Sequence of chain 1.B:
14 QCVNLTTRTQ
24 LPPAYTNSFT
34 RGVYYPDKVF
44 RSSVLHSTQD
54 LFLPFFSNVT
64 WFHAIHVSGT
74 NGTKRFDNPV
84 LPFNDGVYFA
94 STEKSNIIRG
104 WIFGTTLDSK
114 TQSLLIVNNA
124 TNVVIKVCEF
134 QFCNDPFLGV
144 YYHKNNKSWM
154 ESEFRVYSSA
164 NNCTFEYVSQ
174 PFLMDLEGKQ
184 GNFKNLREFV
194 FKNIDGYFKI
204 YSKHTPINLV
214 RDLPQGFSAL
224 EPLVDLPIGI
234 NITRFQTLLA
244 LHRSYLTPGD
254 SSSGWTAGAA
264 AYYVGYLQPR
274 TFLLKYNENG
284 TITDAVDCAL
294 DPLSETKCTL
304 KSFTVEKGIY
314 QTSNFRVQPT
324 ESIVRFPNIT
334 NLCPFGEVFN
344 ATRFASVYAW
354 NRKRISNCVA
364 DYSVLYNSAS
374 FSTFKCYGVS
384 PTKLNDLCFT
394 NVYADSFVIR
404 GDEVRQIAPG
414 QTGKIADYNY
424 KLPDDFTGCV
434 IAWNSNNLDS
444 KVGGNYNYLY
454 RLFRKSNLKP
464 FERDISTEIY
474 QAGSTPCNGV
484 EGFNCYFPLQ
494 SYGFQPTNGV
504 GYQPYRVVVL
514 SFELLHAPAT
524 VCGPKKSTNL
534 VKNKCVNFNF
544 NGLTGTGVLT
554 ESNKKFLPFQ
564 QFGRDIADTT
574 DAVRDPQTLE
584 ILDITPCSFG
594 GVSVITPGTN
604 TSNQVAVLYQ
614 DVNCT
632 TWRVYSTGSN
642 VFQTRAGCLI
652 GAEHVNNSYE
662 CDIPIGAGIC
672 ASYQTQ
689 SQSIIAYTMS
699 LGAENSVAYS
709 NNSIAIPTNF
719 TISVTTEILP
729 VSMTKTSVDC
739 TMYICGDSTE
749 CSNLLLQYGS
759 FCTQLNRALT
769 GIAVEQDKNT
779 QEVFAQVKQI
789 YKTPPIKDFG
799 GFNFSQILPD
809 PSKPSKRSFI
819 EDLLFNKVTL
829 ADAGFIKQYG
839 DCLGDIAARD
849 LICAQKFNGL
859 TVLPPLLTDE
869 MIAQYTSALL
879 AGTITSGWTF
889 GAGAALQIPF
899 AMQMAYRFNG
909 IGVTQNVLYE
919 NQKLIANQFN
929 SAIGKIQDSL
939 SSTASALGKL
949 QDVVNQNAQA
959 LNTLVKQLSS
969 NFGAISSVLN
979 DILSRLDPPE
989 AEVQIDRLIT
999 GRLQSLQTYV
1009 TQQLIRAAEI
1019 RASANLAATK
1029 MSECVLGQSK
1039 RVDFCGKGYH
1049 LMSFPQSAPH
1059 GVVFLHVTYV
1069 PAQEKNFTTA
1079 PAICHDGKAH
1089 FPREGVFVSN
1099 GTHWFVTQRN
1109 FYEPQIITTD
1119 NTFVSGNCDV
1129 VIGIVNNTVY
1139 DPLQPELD

Sequence of chain 1.C:
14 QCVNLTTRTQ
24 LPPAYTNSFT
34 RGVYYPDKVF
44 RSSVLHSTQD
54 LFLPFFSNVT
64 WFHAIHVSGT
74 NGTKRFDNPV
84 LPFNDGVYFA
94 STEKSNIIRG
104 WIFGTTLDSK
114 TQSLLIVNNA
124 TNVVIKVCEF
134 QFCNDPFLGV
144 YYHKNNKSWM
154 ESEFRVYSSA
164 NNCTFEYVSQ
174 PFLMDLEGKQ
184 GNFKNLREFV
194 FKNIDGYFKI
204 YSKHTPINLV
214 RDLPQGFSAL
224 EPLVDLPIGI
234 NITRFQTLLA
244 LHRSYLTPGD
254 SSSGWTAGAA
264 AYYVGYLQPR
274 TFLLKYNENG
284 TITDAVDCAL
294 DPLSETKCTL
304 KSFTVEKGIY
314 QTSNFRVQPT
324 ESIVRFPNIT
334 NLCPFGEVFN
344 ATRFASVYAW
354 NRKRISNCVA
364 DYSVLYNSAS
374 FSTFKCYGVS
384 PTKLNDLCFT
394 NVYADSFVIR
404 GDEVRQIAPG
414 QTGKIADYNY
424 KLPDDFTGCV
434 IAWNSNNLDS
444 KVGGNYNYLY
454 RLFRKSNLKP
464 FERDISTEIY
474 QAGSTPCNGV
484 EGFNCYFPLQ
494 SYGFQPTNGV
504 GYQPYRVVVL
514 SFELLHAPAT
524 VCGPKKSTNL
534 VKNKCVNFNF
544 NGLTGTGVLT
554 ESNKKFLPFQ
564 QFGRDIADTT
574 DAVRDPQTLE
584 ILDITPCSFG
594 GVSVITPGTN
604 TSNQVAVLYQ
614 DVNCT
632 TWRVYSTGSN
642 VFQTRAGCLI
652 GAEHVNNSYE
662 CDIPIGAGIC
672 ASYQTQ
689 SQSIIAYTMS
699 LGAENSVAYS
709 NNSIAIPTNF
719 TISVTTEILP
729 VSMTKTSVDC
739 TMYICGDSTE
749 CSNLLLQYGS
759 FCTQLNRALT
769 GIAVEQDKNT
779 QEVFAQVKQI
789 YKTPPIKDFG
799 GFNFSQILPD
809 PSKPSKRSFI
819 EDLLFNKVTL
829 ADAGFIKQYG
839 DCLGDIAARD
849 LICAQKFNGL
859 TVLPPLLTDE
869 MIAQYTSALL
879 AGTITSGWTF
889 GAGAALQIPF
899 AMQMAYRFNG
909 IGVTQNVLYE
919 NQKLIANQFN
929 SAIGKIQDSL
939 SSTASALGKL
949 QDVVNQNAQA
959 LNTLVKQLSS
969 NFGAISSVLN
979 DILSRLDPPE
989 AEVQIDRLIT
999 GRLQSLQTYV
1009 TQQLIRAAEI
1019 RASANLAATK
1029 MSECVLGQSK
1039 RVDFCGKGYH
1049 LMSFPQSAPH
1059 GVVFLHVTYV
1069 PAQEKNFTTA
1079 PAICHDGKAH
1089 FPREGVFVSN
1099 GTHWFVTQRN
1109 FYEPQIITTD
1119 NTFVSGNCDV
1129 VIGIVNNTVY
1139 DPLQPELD

Binding-site contacts:
Ligand atom C3 contacts residue ASN165 of chain 1.B at 3.9 Å.
Ligand atom C7 contacts residue ASN165 of chain 1.B at 3.2 Å.
Ligand atom C2 contacts residue ASN165 of chain 1.B at 2.5 Å.
Ligand atom O5 contacts residue ASN165 of chain 1.B at 2.4 Å (h-bond).
Ligand atom C1 contacts residue ASN165 of chain 1.B at 1.5 Å.
Ligand atom C8 contacts residue ILE468 of chain 1.C at 4.0 Å (hydrophobic).
Ligand atom C8 contacts residue TYR351 of chain 1.C at 3.7 Å (hydrophobic).
Ligand atom C8 contacts residue ASN165 of chain 1.B at 4.3 Å.
Ligand atom O7 contacts residue ASN165 of chain 1.B at 3.0 Å (h-bond).
Ligand atom O5 contacts residue ASN164 of chain 1.B at 4.1 Å.
Ligand atom C7 contacts residue ILE468 of chain 1.C at 4.4 Å (hydrophobic).
Ligand atom C6 contacts residue ASN164 of chain 1.B at 4.0 Å.
Ligand atom O6 contacts residue ASN164 of chain 1.B at 3.5 Å (h-bond).
Ligand atom C8 contacts residue ALA352 of chain 1.C at 4.0 Å (hydrophobic).
Ligand atom N2 contacts residue TYR351 of chain 1.C at 4.4 Å.
Ligand atom N2 contacts residue ASN165 of chain 1.B at 2.9 Å (h-bond).
Ligand atom C4 contacts residue ASN165 of chain 1.B at 4.4 Å.
Ligand atom C5 contacts residue ASN165 of chain 1.B at 3.8 Å.

A small-molecule ligand and the protein it binds are described below.
Small molecule (SMILES): CC(=O)N[C@H]1[C@H](O[C@H]2[C@H](O)[C@@H](NC(C)=O)CO[C@@H]2CO)O[C@H](CO)[C@@H](O)[C@@H]1O